Binding-site contacts:
Ligand atom C5 contacts residue VAL221 of chain 1.E at 3.7 Å (hydrophobic).
Ligand atom C2 contacts residue GLU196 of chain 1.E at 4.4 Å.
Ligand atom C5 contacts residue THR95 of chain 1.E at 3.8 Å.
Ligand atom C6 contacts residue ILE220 of chain 1.E at 3.9 Å (hydrophobic).
Ligand atom O4 contacts residue GLY96 of chain 1.E at 3.6 Å.
Ligand atom C5 contacts residue ARG168 of chain 1.E at 4.5 Å.
Ligand atom C6 contacts residue THR95 of chain 1.E at 3.9 Å.
Ligand atom O2 contacts residue TYR195 of chain 1.E at 3.8 Å.
Ligand atom O2 contacts residue PHE162 of chain 1.E at 4.0 Å.
Ligand atom C6 contacts residue PHE162 of chain 1.E at 4.4 Å (hydrophobic).
Ligand atom O4 contacts residue GLN166 of chain 1.E at 3.9 Å.
Ligand atom N3 contacts residue PHE162 of chain 1.E at 4.0 Å.
Ligand atom N1 contacts residue TYR195 of chain 1.E at 4.3 Å.
Ligand atom O2 contacts residue GLN166 of chain 1.E at 3.0 Å (h-bond).
Ligand atom O4 contacts residue ARG168 of chain 1.E at 2.8 Å (salt-bridge).
Ligand atom C4 contacts residue GLN166 of chain 1.E at 3.9 Å.
Ligand atom C4 contacts residue PHE162 of chain 1.E at 4.2 Å (hydrophobic).
Ligand atom C2 contacts residue PHE162 of chain 1.E at 4.0 Å (hydrophobic).
Ligand atom C5 contacts residue GLY96 of chain 1.E at 3.5 Å.
Ligand atom N1 contacts residue PHE162 of chain 1.E at 4.2 Å.
Ligand atom N3 contacts residue GLN166 of chain 1.E at 2.8 Å (h-bond).
Ligand atom N3 contacts residue GLY96 of chain 1.E at 4.2 Å.
Ligand atom N1 contacts residue THR95 of chain 1.E at 4.3 Å.
Ligand atom O4 contacts residue ARG223 of chain 1.E at 4.4 Å.
Ligand atom C4 contacts residue VAL221 of chain 1.E at 3.8 Å (hydrophobic).
Ligand atom O2 contacts residue MET197 of chain 1.E at 3.7 Å.
Ligand atom C6 contacts residue THR94 of chain 1.E at 4.2 Å.
Ligand atom C2 contacts residue GLN166 of chain 1.E at 3.5 Å.
Ligand atom C5 contacts residue ILE220 of chain 1.E at 4.0 Å (hydrophobic).
Ligand atom C6 contacts residue GLY96 of chain 1.E at 4.0 Å.
Ligand atom O2 contacts residue GLU196 of chain 1.E at 3.7 Å.
Ligand atom C4 contacts residue ARG168 of chain 1.E at 3.5 Å.
Ligand atom O4 contacts residue VAL221 of chain 1.E at 3.3 Å.
Ligand atom N3 contacts residue ARG168 of chain 1.E at 4.0 Å.
Ligand atom C4 contacts residue THR95 of chain 1.E at 4.4 Å.
Ligand atom C4 contacts residue GLY96 of chain 1.E at 3.6 Å.
Ligand atom C2 contacts residue TYR195 of chain 1.E at 3.7 Å (hydrophobic).
Ligand atom N1 contacts residue THR94 of chain 1.E at 4.3 Å.
Ligand atom C5 contacts residue PHE162 of chain 1.E at 4.5 Å (hydrophobic).
Ligand atom N3 contacts residue TYR195 of chain 1.E at 3.9 Å.

This small molecule binds to this protein.
Small molecule (SMILES): O=c1cc[nH]c(=O)[nH]1

Sequence of chain 1.E:
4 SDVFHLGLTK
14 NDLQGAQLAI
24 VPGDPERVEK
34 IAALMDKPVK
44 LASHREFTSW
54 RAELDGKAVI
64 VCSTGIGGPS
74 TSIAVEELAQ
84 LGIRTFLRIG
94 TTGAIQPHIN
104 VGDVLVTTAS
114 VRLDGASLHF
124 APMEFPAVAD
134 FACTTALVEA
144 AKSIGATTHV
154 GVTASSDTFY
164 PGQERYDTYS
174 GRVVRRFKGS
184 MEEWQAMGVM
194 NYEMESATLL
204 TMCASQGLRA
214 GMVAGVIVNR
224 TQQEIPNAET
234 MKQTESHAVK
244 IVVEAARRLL